Binding-site contacts:
Ligand atom C1 contacts residue ASN74 of chain 1.J at 1.4 Å.
Ligand atom C5 contacts residue ASN74 of chain 1.J at 3.6 Å.
Ligand atom C4 contacts residue ASN74 of chain 1.J at 4.2 Å.
Ligand atom C3 contacts residue ASN74 of chain 1.J at 3.8 Å.
Ligand atom O5 contacts residue ASN74 of chain 1.J at 2.2 Å (h-bond).
Ligand atom C7 contacts residue ASN74 of chain 1.J at 3.5 Å.
Ligand atom C2 contacts residue SER76 of chain 1.J at 4.3 Å.
Ligand atom C5 contacts residue SER76 of chain 1.J at 3.5 Å.
Ligand atom C2 contacts residue ASN74 of chain 1.J at 2.5 Å.
Ligand atom N2 contacts residue ASN74 of chain 1.J at 3.0 Å (h-bond).
Ligand atom C6 contacts residue SER76 of chain 1.J at 4.1 Å.
Ligand atom O6 contacts residue HIS77 of chain 1.J at 3.9 Å.
Ligand atom O5 contacts residue SER76 of chain 1.J at 3.4 Å (h-bond).
Ligand atom C6 contacts residue HIS77 of chain 1.J at 3.9 Å.
Ligand atom C1 contacts residue SER76 of chain 1.J at 3.2 Å.
Ligand atom O7 contacts residue ASN74 of chain 1.J at 3.7 Å.

Sequence of chain 1.J:
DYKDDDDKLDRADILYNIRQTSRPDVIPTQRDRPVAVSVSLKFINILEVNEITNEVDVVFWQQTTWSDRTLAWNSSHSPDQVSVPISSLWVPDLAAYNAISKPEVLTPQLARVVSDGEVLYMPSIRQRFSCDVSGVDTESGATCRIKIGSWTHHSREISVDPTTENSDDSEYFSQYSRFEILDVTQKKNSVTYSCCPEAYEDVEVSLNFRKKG

This small molecule binds to this protein.
Small molecule (SMILES): CC(=O)N[C@@H]1[C@@H](O)[C@H](O)[C@@H](CO)O[C@H]1O